This protein binds this small molecule.
Small molecule (SMILES): Nc1ncnc2c1ncn2[C@@H]1O[C@H](COP(=O)(O)O)[C@@H](OP(=O)(O)O)[C@H]1O

Sequence of chain 2.A:
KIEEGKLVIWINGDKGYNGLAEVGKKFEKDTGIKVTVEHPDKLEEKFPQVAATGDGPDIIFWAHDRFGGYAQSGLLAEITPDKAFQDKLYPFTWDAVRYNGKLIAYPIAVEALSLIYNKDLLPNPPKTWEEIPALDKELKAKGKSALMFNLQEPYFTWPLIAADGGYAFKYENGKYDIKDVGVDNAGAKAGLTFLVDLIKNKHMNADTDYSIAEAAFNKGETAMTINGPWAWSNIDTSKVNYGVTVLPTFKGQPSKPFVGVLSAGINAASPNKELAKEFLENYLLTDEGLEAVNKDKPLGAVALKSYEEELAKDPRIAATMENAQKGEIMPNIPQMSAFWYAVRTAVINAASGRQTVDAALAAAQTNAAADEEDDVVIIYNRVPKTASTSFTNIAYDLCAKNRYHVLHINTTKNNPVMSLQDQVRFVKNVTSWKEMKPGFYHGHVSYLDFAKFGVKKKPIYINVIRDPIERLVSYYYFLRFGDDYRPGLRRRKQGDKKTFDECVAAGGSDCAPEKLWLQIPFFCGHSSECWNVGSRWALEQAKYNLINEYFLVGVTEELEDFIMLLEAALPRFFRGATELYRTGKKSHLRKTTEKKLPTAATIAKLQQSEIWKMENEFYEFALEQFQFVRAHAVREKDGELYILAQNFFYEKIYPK

Binding-site contacts:
Ligand atom N6 contacts residue SER587 of chain 2.A at 2.7 Å (h-bond).
Ligand atom O3' contacts residue ARG466 of chain 2.A at 2.9 Å (salt-bridge).
Ligand atom O6P contacts residue ARG590 of chain 2.A at 3.1 Å.
Ligand atom C8 contacts residue LEU589 of chain 2.A at 3.2 Å (hydrophobic).
Ligand atom P2 contacts residue ALA387 of chain 2.A at 3.5 Å.
Ligand atom O5P contacts residue THR386 of chain 2.A at 2.8 Å (h-bond).
Ligand atom O5' contacts residue LYS385 of chain 2.A at 3.0 Å.
Ligand atom O4P contacts residue ALA387 of chain 2.A at 3.2 Å.
Ligand atom C8 contacts residue SER390 of chain 2.A at 3.2 Å.
Ligand atom O6P contacts residue LYS385 of chain 2.A at 3.3 Å (salt-bridge).
Ligand atom O2P contacts residue THR592 of chain 2.A at 3.4 Å (h-bond).
Ligand atom O3P contacts residue LYS595 of chain 2.A at 2.6 Å (salt-bridge).
Ligand atom O1P contacts residue SER474 of chain 2.A at 3.1 Å (h-bond).
Ligand atom O1P contacts residue THR592 of chain 2.A at 2.4 Å (h-bond).
Ligand atom C4 contacts residue ALA387 of chain 2.A at 3.5 Å (hydrophobic).
Ligand atom N1 contacts residue HIS588 of chain 2.A at 3.5 Å.
Ligand atom N6 contacts residue HIS588 of chain 2.A at 3.4 Å.
Ligand atom P2 contacts residue THR389 of chain 2.A at 3.6 Å.
Ligand atom O4' contacts residue ALA387 of chain 2.A at 3.2 Å (h-bond).
Ligand atom C6 contacts residue HIS588 of chain 2.A at 3.4 Å.
Ligand atom N7 contacts residue SER587 of chain 2.A at 3.5 Å (h-bond).
Ligand atom N7 contacts residue SER390 of chain 2.A at 2.5 Å (h-bond).
Ligand atom O6P contacts residue THR389 of chain 2.A at 3.3 Å (h-bond).
Ligand atom O5' contacts residue ALA387 of chain 2.A at 3.1 Å (h-bond).
Ligand atom O5' contacts residue THR386 of chain 2.A at 3.1 Å (h-bond).
Ligand atom N6 contacts residue TYR581 of chain 2.A at 3.3 Å (h-bond).
Ligand atom O5P contacts residue SER388 of chain 2.A at 2.9 Å (h-bond).
Ligand atom O2' contacts residue LYS591 of chain 2.A at 3.4 Å.
Ligand atom O4P contacts residue SER388 of chain 2.A at 2.9 Å (h-bond).
Ligand atom O5P contacts residue ALA387 of chain 2.A at 3.4 Å (h-bond).
Ligand atom C3' contacts residue ARG590 of chain 2.A at 3.6 Å.
Ligand atom N7 contacts residue HIS588 of chain 2.A at 3.1 Å.
Ligand atom P1 contacts residue ARG466 of chain 2.A at 3.6 Å.
Ligand atom O3P contacts residue ARG466 of chain 2.A at 3.2 Å (salt-bridge).
Ligand atom P2 contacts residue SER388 of chain 2.A at 3.6 Å.
Ligand atom P2 contacts residue THR386 of chain 2.A at 3.6 Å.
Ligand atom C5' contacts residue ARG590 of chain 2.A at 3.4 Å.
Ligand atom O5P contacts residue LYS385 of chain 2.A at 2.8 Å (salt-bridge).
Ligand atom P2 contacts residue LYS385 of chain 2.A at 3.5 Å.
Ligand atom O4P contacts residue THR389 of chain 2.A at 2.7 Å (h-bond).